The protein below binds the small molecule below.
Small molecule (SMILES): CC(=O)N[C@H]1[C@H](O[C@H]2[C@H](O)[C@@H](NC(C)=O)CO[C@@H]2CO)O[C@H](CO)[C@@H](O)[C@@H]1O

Sequence of chain 1.J:
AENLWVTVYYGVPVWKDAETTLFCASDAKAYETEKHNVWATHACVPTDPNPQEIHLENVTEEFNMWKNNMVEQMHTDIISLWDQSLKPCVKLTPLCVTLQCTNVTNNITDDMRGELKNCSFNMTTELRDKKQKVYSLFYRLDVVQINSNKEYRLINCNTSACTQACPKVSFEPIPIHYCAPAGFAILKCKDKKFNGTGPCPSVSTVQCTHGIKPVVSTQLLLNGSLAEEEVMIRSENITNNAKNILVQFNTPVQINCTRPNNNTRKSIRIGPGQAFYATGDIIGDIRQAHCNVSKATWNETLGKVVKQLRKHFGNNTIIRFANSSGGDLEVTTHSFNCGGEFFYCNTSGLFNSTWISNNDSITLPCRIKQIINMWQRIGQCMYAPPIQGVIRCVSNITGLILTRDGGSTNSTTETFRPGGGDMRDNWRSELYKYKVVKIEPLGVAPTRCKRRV

Binding-site contacts:
Ligand atom C7 contacts residue SER357 of chain 1.J at 4.0 Å.
Ligand atom O6 contacts residue ASN361 of chain 1.J at 3.3 Å (h-bond).
Ligand atom C8 contacts residue SER357 of chain 1.J at 3.8 Å.
Ligand atom O7 contacts residue NAG2 of chain 1.BB at 4.0 Å.
Ligand atom O7 contacts residue NAG1 of chain 1.BB at 4.3 Å.
Ligand atom C7 contacts residue NAG2 of chain 1.BB at 3.8 Å.
Ligand atom C8 contacts residue NAG1 of chain 1.AB at 4.0 Å.
Ligand atom C1 contacts residue ASN361 of chain 1.J at 1.4 Å.
Ligand atom C2 contacts residue ASN361 of chain 1.J at 2.8 Å.
Ligand atom O5 contacts residue ASN361 of chain 1.J at 1.4 Å (h-bond).
Ligand atom C6 contacts residue ASN361 of chain 1.J at 3.6 Å.
Ligand atom C8 contacts residue NAG1 of chain 1.BB at 3.7 Å.
Ligand atom N2 contacts residue NAG2 of chain 1.BB at 4.2 Å.
Ligand atom C5 contacts residue ASN361 of chain 1.J at 2.8 Å.
Ligand atom C4 contacts residue ASN361 of chain 1.J at 3.8 Å.
Ligand atom C8 contacts residue NAG2 of chain 1.BB at 3.8 Å.
Ligand atom N2 contacts residue SER357 of chain 1.J at 4.2 Å.
Ligand atom C3 contacts residue NAG2 of chain 1.BB at 4.4 Å.
Ligand atom N2 contacts residue ASN361 of chain 1.J at 3.7 Å.
Ligand atom O3 contacts residue NAG2 of chain 1.BB at 3.5 Å.
Ligand atom C3 contacts residue ASN361 of chain 1.J at 3.8 Å.